The small molecule below binds the protein below.
Small molecule (SMILES): CC(=O)N[C@H]1[C@H](O[C@H]2[C@H](O)[C@@H](NC(C)=O)CO[C@@H]2CO)O[C@H](CO)[C@@H](O)[C@@H]1O

Sequence of chain 17.A:
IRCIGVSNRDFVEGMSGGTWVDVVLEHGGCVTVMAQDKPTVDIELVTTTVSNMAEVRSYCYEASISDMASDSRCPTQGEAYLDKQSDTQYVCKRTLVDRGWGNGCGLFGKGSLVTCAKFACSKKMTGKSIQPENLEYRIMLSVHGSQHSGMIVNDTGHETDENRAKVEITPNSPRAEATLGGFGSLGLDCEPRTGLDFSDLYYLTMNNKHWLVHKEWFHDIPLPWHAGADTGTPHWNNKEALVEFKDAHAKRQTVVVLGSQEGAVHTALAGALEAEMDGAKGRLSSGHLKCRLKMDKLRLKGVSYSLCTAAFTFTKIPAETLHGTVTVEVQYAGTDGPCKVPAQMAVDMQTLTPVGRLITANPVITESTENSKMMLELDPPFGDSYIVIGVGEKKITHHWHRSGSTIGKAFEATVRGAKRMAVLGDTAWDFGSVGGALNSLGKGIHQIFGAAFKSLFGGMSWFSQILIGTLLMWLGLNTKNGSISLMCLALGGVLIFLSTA

Binding-site contacts:
Ligand atom C7 contacts residue GLY150 of chain 17.A at 4.5 Å.
Ligand atom O5 contacts residue THR156 of chain 17.A at 3.9 Å.
Ligand atom C2 contacts residue ASN154 of chain 17.A at 2.9 Å.
Ligand atom C7 contacts residue VAL153 of chain 17.A at 4.0 Å (hydrophobic).
Ligand atom C3 contacts residue ASN154 of chain 17.A at 4.3 Å.
Ligand atom C1 contacts residue THR156 of chain 17.A at 4.1 Å.
Ligand atom N2 contacts residue ASN154 of chain 17.A at 2.2 Å (h-bond).
Ligand atom C8 contacts residue GLY150 of chain 17.A at 4.3 Å.
Ligand atom C5 contacts residue THR156 of chain 17.A at 3.7 Å.
Ligand atom O7 contacts residue ASN154 of chain 17.A at 1.3 Å (h-bond).
Ligand atom C8 contacts residue ASN154 of chain 17.A at 3.4 Å.
Ligand atom O7 contacts residue THR156 of chain 17.A at 4.2 Å.
Ligand atom O7 contacts residue VAL153 of chain 17.A at 2.8 Å (h-bond).
Ligand atom O7 contacts residue GLY150 of chain 17.A at 4.2 Å.
Ligand atom O5 contacts residue ASN154 of chain 17.A at 3.7 Å.
Ligand atom C6 contacts residue THR156 of chain 17.A at 4.2 Å.
Ligand atom C1 contacts residue ASN154 of chain 17.A at 2.6 Å.
Ligand atom C7 contacts residue ASN154 of chain 17.A at 1.9 Å.